Sequence of chain 1.B:
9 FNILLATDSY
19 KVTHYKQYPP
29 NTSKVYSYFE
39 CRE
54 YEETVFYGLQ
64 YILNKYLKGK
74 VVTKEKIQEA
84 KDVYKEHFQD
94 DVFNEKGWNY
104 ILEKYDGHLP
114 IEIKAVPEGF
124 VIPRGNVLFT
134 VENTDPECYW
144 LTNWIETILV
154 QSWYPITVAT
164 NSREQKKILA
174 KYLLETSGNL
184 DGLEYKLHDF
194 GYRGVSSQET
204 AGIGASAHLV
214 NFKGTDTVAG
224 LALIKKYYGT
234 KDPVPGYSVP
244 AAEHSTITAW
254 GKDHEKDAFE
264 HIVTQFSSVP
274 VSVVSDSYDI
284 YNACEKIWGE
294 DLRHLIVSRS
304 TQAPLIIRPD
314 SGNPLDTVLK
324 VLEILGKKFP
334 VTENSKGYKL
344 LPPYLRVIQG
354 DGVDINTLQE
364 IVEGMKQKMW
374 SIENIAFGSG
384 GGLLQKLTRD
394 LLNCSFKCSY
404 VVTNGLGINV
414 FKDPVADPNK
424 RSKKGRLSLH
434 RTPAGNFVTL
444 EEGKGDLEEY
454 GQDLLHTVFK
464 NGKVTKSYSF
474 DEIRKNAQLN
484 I

Binding-site contacts:
Ligand atom C3R contacts residue MG1 of chain 1.C at 3.1 Å.
Ligand atom C3R contacts residue POP1 of chain 1.J at 3.4 Å.
Ligand atom O2R contacts residue POP1 of chain 1.J at 3.0 Å (h-bond).
Ligand atom C7 contacts residue PHE193 of chain 1.A at 3.4 Å (hydrophobic).
Ligand atom N1 contacts residue PHE193 of chain 1.A at 3.6 Å.
Ligand atom C4 contacts residue TYR18 of chain 1.B at 3.3 Å (hydrophobic).
Ligand atom O5R contacts residue ARG392 of chain 1.B at 3.4 Å (salt-bridge).
Ligand atom O2R contacts residue MG1 of chain 1.C at 2.1 Å.
Ligand atom O2R contacts residue ARG311 of chain 1.A at 2.8 Å (salt-bridge).
Ligand atom O2R contacts residue BEF1 of chain 1.F at 2.8 Å.
Ligand atom C5R contacts residue GLY353 of chain 1.A at 3.4 Å.
Ligand atom C3R contacts residue ASP313 of chain 1.A at 3.2 Å.
Ligand atom O3R contacts residue POP1 of chain 1.J at 3.0 Å (h-bond).
Ligand atom N7 contacts residue TYR18 of chain 1.B at 3.2 Å.
Ligand atom O2P contacts residue GLY383 of chain 1.A at 3.5 Å.
Ligand atom C2 contacts residue TYR18 of chain 1.B at 3.6 Å (hydrophobic).
Ligand atom O2P contacts residue ARG392 of chain 1.B at 3.5 Å (salt-bridge).
Ligand atom O2R contacts residue ASP313 of chain 1.A at 3.1 Å (salt-bridge).
Ligand atom O2P contacts residue GLY384 of chain 1.A at 2.8 Å (h-bond).
Ligand atom C2R contacts residue MG1 of chain 1.C at 3.0 Å.
Ligand atom C2R contacts residue ARG311 of chain 1.A at 3.2 Å.
Ligand atom C1R contacts residue POP1 of chain 1.J at 3.3 Å.
Ligand atom O3R contacts residue MG1 of chain 1.C at 2.2 Å.
Ligand atom C2 contacts residue PHE193 of chain 1.A at 3.4 Å (hydrophobic).
Ligand atom O7 contacts residue PHE193 of chain 1.A at 3.3 Å.
Ligand atom N7 contacts residue ASP219 of chain 1.A at 3.0 Å (salt-bridge).
Ligand atom O3R contacts residue ASP313 of chain 1.A at 2.5 Å (salt-bridge).
Ligand atom C4R contacts residue POP1 of chain 1.J at 3.3 Å.
Ligand atom O3P contacts residue GLY383 of chain 1.A at 2.9 Å (h-bond).
Ligand atom N1 contacts residue TYR18 of chain 1.B at 3.6 Å.
Ligand atom P contacts residue GLY384 of chain 1.A at 3.6 Å.
Ligand atom C7 contacts residue TYR18 of chain 1.B at 3.3 Å (hydrophobic).
Ligand atom O3P contacts residue GLY384 of chain 1.A at 3.4 Å (h-bond).
Ligand atom C4 contacts residue ASP219 of chain 1.A at 3.4 Å.
Ligand atom C3 contacts residue TYR18 of chain 1.B at 3.4 Å (hydrophobic).
Ligand atom C6 contacts residue ARG196 of chain 1.A at 3.5 Å.
Ligand atom C2R contacts residue POP1 of chain 1.J at 3.4 Å.
Ligand atom C3R contacts residue GLY353 of chain 1.A at 3.4 Å.
Ligand atom O7 contacts residue ARG311 of chain 1.A at 3.2 Å (salt-bridge).
Ligand atom O7 contacts residue TYR18 of chain 1.B at 3.6 Å.

A small-molecule ligand and the protein it binds are described below.
Small molecule (SMILES): NC(=O)c1ccc[n+]([C@@H]2O[C@H](COP(=O)(O)O)[C@@H](O)[C@H]2O)c1

Sequence of chain 1.A:
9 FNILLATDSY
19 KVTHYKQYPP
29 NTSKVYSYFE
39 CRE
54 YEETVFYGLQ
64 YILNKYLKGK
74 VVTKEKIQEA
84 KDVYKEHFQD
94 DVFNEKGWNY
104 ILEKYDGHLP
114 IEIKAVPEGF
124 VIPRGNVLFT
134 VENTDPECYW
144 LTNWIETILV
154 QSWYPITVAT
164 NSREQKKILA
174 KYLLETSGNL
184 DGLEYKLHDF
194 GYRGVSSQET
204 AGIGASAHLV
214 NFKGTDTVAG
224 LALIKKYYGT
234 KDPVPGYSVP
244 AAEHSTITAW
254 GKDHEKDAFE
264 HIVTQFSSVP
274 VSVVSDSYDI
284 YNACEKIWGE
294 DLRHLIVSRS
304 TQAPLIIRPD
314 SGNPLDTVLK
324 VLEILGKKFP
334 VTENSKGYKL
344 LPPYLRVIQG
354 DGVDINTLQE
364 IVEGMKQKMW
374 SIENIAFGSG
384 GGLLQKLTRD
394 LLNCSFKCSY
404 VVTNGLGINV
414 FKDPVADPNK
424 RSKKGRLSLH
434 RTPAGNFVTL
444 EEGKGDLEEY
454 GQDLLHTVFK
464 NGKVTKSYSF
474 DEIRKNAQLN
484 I